Binding-site contacts:
Ligand atom C27 contacts residue Y911 of chain 1.F at 0.0 Å.
Ligand atom C04 contacts residue Y911 of chain 1.F at 0.0 Å.
Ligand atom C19 contacts residue Y911 of chain 1.F at 0.0 Å.
Ligand atom O10 contacts residue HIS45 of chain 1.B at 2.9 Å (h-bond).
Ligand atom N11 contacts residue CYS149 of chain 1.B at 3.0 Å (h-bond).
Ligand atom O01 contacts residue HIS167 of chain 1.B at 2.9 Å (h-bond).
Ligand atom C08 contacts residue Y911 of chain 1.F at 0.1 Å.
Ligand atom C14 contacts residue Y911 of chain 1.F at 0.1 Å.
Ligand atom C26 contacts residue Y911 of chain 1.F at 0.0 Å.
Ligand atom C08 contacts residue CYS149 of chain 1.B at 2.7 Å (hydrophobic).
Ligand atom C12 contacts residue Y911 of chain 1.F at 0.1 Å.
Ligand atom N18 contacts residue Y911 of chain 1.F at 0.0 Å (h-bond).
Ligand atom O31 contacts residue GLU170 of chain 1.B at 3.0 Å (salt-bridge).
Ligand atom C23 contacts residue Y911 of chain 1.F at 0.0 Å.
Ligand atom C15 contacts residue Y911 of chain 1.F at 0.0 Å.
Ligand atom C09 contacts residue CYS149 of chain 1.B at 1.8 Å (hydrophobic).
Ligand atom C28 contacts residue Y911 of chain 1.F at 0.0 Å.
Ligand atom C21 contacts residue Y911 of chain 1.F at 0.0 Å.
Ligand atom N11 contacts residue Y911 of chain 1.F at 0.1 Å (h-bond).
Ligand atom C29 contacts residue Y911 of chain 1.F at 0.0 Å.
Ligand atom O20 contacts residue Y911 of chain 1.F at 0.1 Å (h-bond).
Ligand atom C17 contacts residue Y911 of chain 1.F at 0.0 Å.
Ligand atom N18 contacts residue GLN193 of chain 1.B at 2.8 Å (h-bond).
Ligand atom C16 contacts residue Y911 of chain 1.F at 0.0 Å.
Ligand atom C06 contacts residue Y911 of chain 1.F at 0.1 Å.
Ligand atom C09 contacts residue Y911 of chain 1.F at 0.1 Å.
Ligand atom O10 contacts residue CYS149 of chain 1.B at 2.6 Å (h-bond).
Ligand atom N03 contacts residue Y911 of chain 1.F at 0.1 Å (h-bond).
Ligand atom C22 contacts residue Y911 of chain 1.F at 0.0 Å.
Ligand atom O10 contacts residue Y911 of chain 1.F at 1.4 Å.
Ligand atom C13 contacts residue Y911 of chain 1.F at 0.1 Å.
Ligand atom C07 contacts residue Y911 of chain 1.F at 0.1 Å.
Ligand atom C05 contacts residue Y911 of chain 1.F at 0.1 Å.
Ligand atom O31 contacts residue Y911 of chain 1.F at 0.0 Å (h-bond).
Ligand atom C24 contacts residue Y911 of chain 1.F at 0.0 Å.
Ligand atom C25 contacts residue Y911 of chain 1.F at 0.0 Å.
Ligand atom O32 contacts residue Y911 of chain 1.F at 0.1 Å (h-bond).
Ligand atom C30 contacts residue Y911 of chain 1.F at 0.0 Å.
Ligand atom C02 contacts residue Y911 of chain 1.F at 0.1 Å.
Ligand atom O01 contacts residue Y911 of chain 1.F at 0.2 Å (h-bond).

The small molecule below binds the protein below.
Small molecule (SMILES): CC(C)C[C@H](NC(=O)OCC1C[C@H]2CCC[C@@H](C1)C2)C(=O)N[C@@H](C[C@@H]1CCNC1=O)C(O)S(=O)(=O)O

Sequence of chain 1.B:
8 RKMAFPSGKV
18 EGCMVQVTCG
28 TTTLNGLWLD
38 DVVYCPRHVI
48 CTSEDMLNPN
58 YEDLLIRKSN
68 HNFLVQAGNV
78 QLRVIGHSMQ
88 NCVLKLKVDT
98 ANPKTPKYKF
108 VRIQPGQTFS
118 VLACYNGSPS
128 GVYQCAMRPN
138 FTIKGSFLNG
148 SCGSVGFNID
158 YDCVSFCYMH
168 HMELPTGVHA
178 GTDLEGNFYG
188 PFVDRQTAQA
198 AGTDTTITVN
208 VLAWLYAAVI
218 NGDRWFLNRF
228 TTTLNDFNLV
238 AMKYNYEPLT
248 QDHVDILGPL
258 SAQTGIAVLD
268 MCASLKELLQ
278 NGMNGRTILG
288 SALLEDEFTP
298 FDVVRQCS